Binding-site contacts:
Ligand atom O3 contacts residue NAG1 of chain 1.V at 3.8 Å.
Ligand atom C1 contacts residue NAG1 of chain 1.V at 4.0 Å.
Ligand atom C5 contacts residue NAG1 of chain 1.RA at 4.4 Å.
Ligand atom C3 contacts residue NAG1 of chain 1.V at 3.9 Å.
Ligand atom C3 contacts residue ASN355 of chain 1.A at 3.8 Å.
Ligand atom C7 contacts residue NAG1 of chain 1.V at 3.4 Å.
Ligand atom C1 contacts residue ASN355 of chain 1.A at 1.4 Å.
Ligand atom C1 contacts residue SER357 of chain 1.A at 3.4 Å.
Ligand atom C5 contacts residue ASN355 of chain 1.A at 3.6 Å.
Ligand atom O3 contacts residue NAG2 of chain 1.V at 3.5 Å.
Ligand atom O7 contacts residue NAG1 of chain 1.V at 2.8 Å (h-bond).
Ligand atom C4 contacts residue ASN355 of chain 1.A at 4.2 Å.
Ligand atom O4 contacts residue NAG2 of chain 1.V at 4.4 Å.
Ligand atom C8 contacts residue NAG1 of chain 1.V at 3.2 Å.
Ligand atom C2 contacts residue NAG1 of chain 1.V at 3.7 Å.
Ligand atom C8 contacts residue NAG1 of chain 1.RA at 3.8 Å.
Ligand atom O6 contacts residue NAG2 of chain 1.V at 4.4 Å.
Ligand atom C3 contacts residue NAG2 of chain 1.V at 4.4 Å.
Ligand atom O7 contacts residue ASN355 of chain 1.A at 4.2 Å.
Ligand atom C7 contacts residue ASN355 of chain 1.A at 3.8 Å.
Ligand atom O5 contacts residue ASN355 of chain 1.A at 2.3 Å (h-bond).
Ligand atom N2 contacts residue NAG1 of chain 1.V at 2.7 Å (h-bond).
Ligand atom O5 contacts residue SER357 of chain 1.A at 3.8 Å.
Ligand atom C6 contacts residue NAG2 of chain 1.V at 3.8 Å.
Ligand atom O7 contacts residue NAG2 of chain 1.V at 4.0 Å.
Ligand atom C6 contacts residue NAG1 of chain 1.RA at 3.6 Å.
Ligand atom O5 contacts residue NAG2 of chain 1.V at 4.1 Å.
Ligand atom C2 contacts residue ASN355 of chain 1.A at 2.4 Å.
Ligand atom O4 contacts residue NAG1 of chain 1.V at 4.4 Å.
Ligand atom C5 contacts residue SER357 of chain 1.A at 4.2 Å.
Ligand atom N2 contacts residue ASN355 of chain 1.A at 2.9 Å (h-bond).

Sequence of chain 1.A:
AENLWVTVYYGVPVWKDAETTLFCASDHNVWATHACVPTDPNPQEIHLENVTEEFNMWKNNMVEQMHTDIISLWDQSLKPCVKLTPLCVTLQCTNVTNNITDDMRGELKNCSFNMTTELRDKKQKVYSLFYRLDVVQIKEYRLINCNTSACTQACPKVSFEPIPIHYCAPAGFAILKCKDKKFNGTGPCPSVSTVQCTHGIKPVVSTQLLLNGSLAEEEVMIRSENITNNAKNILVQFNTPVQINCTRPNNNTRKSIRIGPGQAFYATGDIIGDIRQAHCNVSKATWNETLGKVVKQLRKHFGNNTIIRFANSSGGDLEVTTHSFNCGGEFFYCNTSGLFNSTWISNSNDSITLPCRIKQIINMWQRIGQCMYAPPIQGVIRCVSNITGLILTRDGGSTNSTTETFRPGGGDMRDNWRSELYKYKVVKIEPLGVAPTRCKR

A protein and the small-molecule ligand that binds it are described below.
Small molecule (SMILES): CC(=O)N[C@H]1[C@H](O[C@H]2[C@H](O)[C@@H](NC(C)=O)CO[C@@H]2CO)O[C@H](CO)[C@@H](O)[C@@H]1O